Sequence of chain 4.C:
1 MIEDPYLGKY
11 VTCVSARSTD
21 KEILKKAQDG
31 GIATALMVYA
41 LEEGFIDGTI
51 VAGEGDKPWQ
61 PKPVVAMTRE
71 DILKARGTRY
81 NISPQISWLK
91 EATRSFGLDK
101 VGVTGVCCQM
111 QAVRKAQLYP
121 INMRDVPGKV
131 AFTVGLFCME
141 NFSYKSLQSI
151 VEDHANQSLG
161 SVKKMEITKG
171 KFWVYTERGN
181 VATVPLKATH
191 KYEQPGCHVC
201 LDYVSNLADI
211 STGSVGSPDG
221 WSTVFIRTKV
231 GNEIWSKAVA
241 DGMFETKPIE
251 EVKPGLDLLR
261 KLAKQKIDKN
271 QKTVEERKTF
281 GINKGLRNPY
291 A

Binding-site contacts:
Ligand atom C2 contacts residue TRP59 of chain 4.C at 4.1 Å (hydrophobic).
Ligand atom C4 contacts residue GLU54 of chain 4.C at 4.5 Å.
Ligand atom C1 contacts residue GLU54 of chain 4.C at 3.5 Å.
Ligand atom C2 contacts residue ARG79 of chain 4.C at 4.1 Å.
Ligand atom C2 contacts residue GLU54 of chain 4.C at 4.1 Å.
Ligand atom O5 contacts residue ARG79 of chain 4.C at 4.0 Å.
Ligand atom C4 contacts residue TRP59 of chain 4.C at 4.2 Å (hydrophobic).
Ligand atom O5 contacts residue GLU54 of chain 4.C at 3.5 Å.
Ligand atom O6 contacts residue TRP59 of chain 4.C at 3.9 Å.
Ligand atom C1 contacts residue TRP59 of chain 4.C at 3.5 Å (hydrophobic).
Ligand atom C3 contacts residue TRP59 of chain 4.C at 3.5 Å (hydrophobic).

A protein and the small-molecule ligand that binds it are described below.
Small molecule (SMILES): C[C@@H](O)[C@@H](C)O